Binding-site contacts:
Ligand atom OAS contacts residue LEU228 of chain 1.D at 3.3 Å (h-bond).
Ligand atom OAU contacts residue NAP1 of chain 1.L at 2.8 Å (h-bond).
Ligand atom CAP contacts residue VAL226 of chain 1.D at 3.1 Å (hydrophobic).
Ligand atom OAT contacts residue ARG34 of chain 1.D at 2.8 Å (salt-bridge).
Ligand atom CAB contacts residue PHE117 of chain 1.D at 3.6 Å (hydrophobic).
Ligand atom CAK contacts residue TRP241 of chain 1.D at 3.6 Å (hydrophobic).
Ligand atom CAJ contacts residue NAP1 of chain 1.L at 3.6 Å.
Ligand atom CAI contacts residue NAP1 of chain 1.L at 3.4 Å.
Ligand atom OAQ contacts residue MET183 of chain 1.D at 3.5 Å.
Ligand atom CAO contacts residue GLY225 of chain 1.D at 3.8 Å.
Ligand atom OAQ contacts residue GLY225 of chain 1.D at 3.8 Å.
Ligand atom CAE contacts residue NAP1 of chain 1.L at 3.6 Å.
Ligand atom CAA contacts residue TYR194 of chain 1.D at 3.1 Å (hydrophobic).
Ligand atom OAS contacts residue PRO230 of chain 1.D at 3.2 Å.
Ligand atom OAT contacts residue LEU228 of chain 1.D at 2.9 Å (h-bond).
Ligand atom OAG contacts residue NAP1 of chain 1.L at 3.6 Å.
Ligand atom CAF contacts residue NAP1 of chain 1.L at 3.6 Å.
Ligand atom CAH contacts residue NAP1 of chain 1.L at 3.4 Å.
Ligand atom OAT contacts residue NAP1 of chain 1.L at 3.3 Å (h-bond).
Ligand atom OAR contacts residue VAL226 of chain 1.D at 3.2 Å.
Ligand atom CAP contacts residue TRP241 of chain 1.D at 3.7 Å (hydrophobic).
Ligand atom CAB contacts residue NAP1 of chain 1.L at 3.0 Å.
Ligand atom CAC contacts residue PHE117 of chain 1.D at 3.7 Å (hydrophobic).
Ligand atom OAU contacts residue PHE117 of chain 1.D at 3.8 Å.
Ligand atom OAT contacts residue PRO230 of chain 1.D at 3.7 Å.
Ligand atom OAU contacts residue SER115 of chain 1.D at 3.4 Å (h-bond).
Ligand atom CAN contacts residue GLY225 of chain 1.D at 3.6 Å.
Ligand atom OAS contacts residue NAP1 of chain 1.L at 3.5 Å (h-bond).
Ligand atom CAB contacts residue TYR194 of chain 1.D at 3.2 Å (hydrophobic).
Ligand atom OAR contacts residue TRP241 of chain 1.D at 2.7 Å.
Ligand atom CAH contacts residue LEU228 of chain 1.D at 3.7 Å (hydrophobic).
Ligand atom CAA contacts residue PHE117 of chain 1.D at 3.5 Å (hydrophobic).
Ligand atom CAF contacts residue PHE117 of chain 1.D at 3.8 Å (hydrophobic).
Ligand atom CAC contacts residue NAP1 of chain 1.L at 3.5 Å.
Ligand atom CAK contacts residue VAL226 of chain 1.D at 3.4 Å (hydrophobic).
Ligand atom CAO contacts residue VAL226 of chain 1.D at 3.6 Å (hydrophobic).
Ligand atom CAE contacts residue PHE117 of chain 1.D at 3.9 Å (hydrophobic).
Ligand atom OAG contacts residue PHE117 of chain 1.D at 3.6 Å.
Ligand atom OAS contacts residue LEU229 of chain 1.D at 3.3 Å.
Ligand atom CAD contacts residue NAP1 of chain 1.L at 3.2 Å.

Sequence of chain 1.D:
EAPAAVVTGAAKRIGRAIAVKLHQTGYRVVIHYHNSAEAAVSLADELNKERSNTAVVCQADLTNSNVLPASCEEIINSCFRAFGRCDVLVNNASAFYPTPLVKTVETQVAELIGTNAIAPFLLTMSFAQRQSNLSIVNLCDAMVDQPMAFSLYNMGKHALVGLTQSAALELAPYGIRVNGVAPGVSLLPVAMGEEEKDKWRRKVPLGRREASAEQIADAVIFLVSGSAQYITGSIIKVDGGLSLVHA

A small-molecule ligand and the protein it binds are described below.
Small molecule (SMILES): O=c1c(O)c(-c2ccc(O)c(O)c2)oc2ccc(O)cc12